Binding-site contacts:
Ligand atom O3P contacts residue GLY185 of chain 1.A at 3.7 Å.
Ligand atom O1 contacts residue GLY55 of chain 1.B at 3.9 Å.
Ligand atom O4P contacts residue ASP59 of chain 1.B at 2.9 Å (salt-bridge).
Ligand atom P contacts residue GLY58 of chain 1.B at 4.1 Å.
Ligand atom C2 contacts residue ARG211 of chain 1.A at 4.1 Å.
Ligand atom O1P contacts residue ASP59 of chain 1.B at 4.4 Å.
Ligand atom C1 contacts residue LYS214 of chain 1.A at 4.0 Å.
Ligand atom C2 contacts residue GLY58 of chain 1.B at 3.9 Å.
Ligand atom O4P contacts residue ARG154 of chain 1.A at 2.9 Å (salt-bridge).
Ligand atom O1 contacts residue GLY58 of chain 1.B at 3.2 Å.
Ligand atom O1P contacts residue GLY58 of chain 1.B at 3.6 Å.
Ligand atom O1 contacts residue LYS213 of chain 1.A at 4.2 Å.
Ligand atom O1P contacts residue LYS213 of chain 1.A at 4.3 Å.
Ligand atom P contacts residue ASP59 of chain 1.B at 4.2 Å.
Ligand atom P contacts residue ARG21 of chain 1.B at 4.1 Å.
Ligand atom C1 contacts residue LYS213 of chain 1.A at 3.6 Å.
Ligand atom C1 contacts residue GLY58 of chain 1.B at 3.5 Å.
Ligand atom O1 contacts residue ARG211 of chain 1.A at 2.9 Å (salt-bridge).
Ligand atom O2 contacts residue GLY212 of chain 1.A at 4.2 Å.
Ligand atom O2 contacts residue GLY58 of chain 1.B at 4.2 Å.
Ligand atom C2 contacts residue LYS213 of chain 1.A at 3.6 Å.
Ligand atom O3P contacts residue ARG154 of chain 1.A at 2.9 Å (salt-bridge).
Ligand atom O1 contacts residue ARG25 of chain 1.B at 2.9 Å (salt-bridge).
Ligand atom C1 contacts residue ARG211 of chain 1.A at 3.6 Å.
Ligand atom O1P contacts residue ARG25 of chain 1.B at 3.2 Å (salt-bridge).
Ligand atom O2 contacts residue ARG211 of chain 1.A at 4.0 Å.
Ligand atom O1P contacts residue ARG211 of chain 1.A at 3.8 Å.
Ligand atom O4P contacts residue GLY58 of chain 1.B at 3.5 Å.
Ligand atom C2 contacts residue ARG25 of chain 1.B at 4.3 Å.
Ligand atom P contacts residue ARG25 of chain 1.B at 3.9 Å.
Ligand atom P contacts residue ARG154 of chain 1.A at 3.7 Å.
Ligand atom C1 contacts residue ARG25 of chain 1.B at 4.0 Å.
Ligand atom O2 contacts residue LYS213 of chain 1.A at 3.4 Å.
Ligand atom O1 contacts residue VAL54 of chain 1.B at 4.2 Å.
Ligand atom O2P contacts residue ARG154 of chain 1.A at 4.3 Å.
Ligand atom O4P contacts residue VAL57 of chain 1.B at 4.3 Å.
Ligand atom O3P contacts residue ARG21 of chain 1.B at 4.4 Å.
Ligand atom O2 contacts residue LYS214 of chain 1.A at 2.9 Å (salt-bridge).
Ligand atom O2P contacts residue ARG21 of chain 1.B at 2.8 Å (salt-bridge).
Ligand atom O2P contacts residue ARG25 of chain 1.B at 3.0 Å (salt-bridge).

This small molecule binds to this protein.
Small molecule (SMILES): O=C(O)COP(=O)(O)O

Sequence of chain 1.A:
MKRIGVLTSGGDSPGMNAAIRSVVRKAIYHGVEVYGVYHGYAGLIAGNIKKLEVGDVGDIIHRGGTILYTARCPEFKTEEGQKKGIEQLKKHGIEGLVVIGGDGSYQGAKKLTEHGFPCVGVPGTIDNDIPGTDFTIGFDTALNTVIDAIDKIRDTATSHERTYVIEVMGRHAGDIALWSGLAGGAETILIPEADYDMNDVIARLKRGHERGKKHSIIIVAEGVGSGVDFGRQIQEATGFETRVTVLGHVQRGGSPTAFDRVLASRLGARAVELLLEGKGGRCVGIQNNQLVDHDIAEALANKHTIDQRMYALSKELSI

Sequence of chain 1.B:
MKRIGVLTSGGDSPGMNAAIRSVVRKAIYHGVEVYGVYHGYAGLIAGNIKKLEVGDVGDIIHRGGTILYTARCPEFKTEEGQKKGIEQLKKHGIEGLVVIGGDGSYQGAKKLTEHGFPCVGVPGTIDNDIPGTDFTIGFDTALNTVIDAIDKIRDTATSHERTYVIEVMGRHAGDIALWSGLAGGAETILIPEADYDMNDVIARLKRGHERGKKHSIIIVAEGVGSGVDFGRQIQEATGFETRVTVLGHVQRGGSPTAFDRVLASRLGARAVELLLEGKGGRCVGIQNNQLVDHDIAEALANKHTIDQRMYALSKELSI